Binding-site contacts:
Ligand atom O1A contacts residue SER17 of chain 1.A at 3.4 Å (h-bond).
Ligand atom PB contacts residue MG1 of chain 1.D at 3.3 Å.
Ligand atom O1B contacts residue GLY15 of chain 1.A at 3.0 Å (h-bond).
Ligand atom O3' contacts residue ASP30 of chain 1.A at 3.0 Å (salt-bridge).
Ligand atom O3A contacts residue GLY15 of chain 1.A at 3.1 Å (h-bond).
Ligand atom O2' contacts residue VAL29 of chain 1.A at 2.7 Å (h-bond).
Ligand atom C8 contacts residue ALA18 of chain 1.A at 3.5 Å (hydrophobic).
Ligand atom O6 contacts residue ALA146 of chain 1.A at 2.9 Å (h-bond).
Ligand atom N7 contacts residue ASN116 of chain 1.A at 3.1 Å (h-bond).
Ligand atom O1B contacts residue GLY13 of chain 1.A at 3.4 Å (h-bond).
Ligand atom O2G contacts residue MG1 of chain 1.D at 2.1 Å.
Ligand atom O6 contacts residue SER145 of chain 1.A at 3.5 Å.
Ligand atom O1B contacts residue LYS16 of chain 1.A at 2.8 Å (salt-bridge).
Ligand atom O2G contacts residue THR35 of chain 1.A at 2.8 Å (h-bond).
Ligand atom O1G contacts residue GLN61 of chain 1.A at 3.1 Å (h-bond).
Ligand atom N2 contacts residue ASP119 of chain 1.A at 2.8 Å (salt-bridge).
Ligand atom C6 contacts residue LYS117 of chain 1.A at 3.5 Å.
Ligand atom O3G contacts residue LYS16 of chain 1.A at 2.6 Å (salt-bridge).
Ligand atom C2' contacts residue VAL29 of chain 1.A at 3.5 Å (hydrophobic).
Ligand atom N1 contacts residue ASP119 of chain 1.A at 2.8 Å (salt-bridge).
Ligand atom O1A contacts residue GLY15 of chain 1.A at 3.3 Å.
Ligand atom N3B contacts residue MG1 of chain 1.D at 3.4 Å.
Ligand atom O1G contacts residue PRO34 of chain 1.A at 3.5 Å.
Ligand atom O1A contacts residue ALA18 of chain 1.A at 2.9 Å (h-bond).
Ligand atom O2' contacts residue ASP30 of chain 1.A at 3.4 Å (salt-bridge).
Ligand atom O4' contacts residue LYS117 of chain 1.A at 3.4 Å (salt-bridge).
Ligand atom O3G contacts residue GLY12 of chain 1.A at 3.4 Å.
Ligand atom O6 contacts residue ASP119 of chain 1.A at 3.4 Å (salt-bridge).
Ligand atom N3B contacts residue GLY13 of chain 1.A at 3.0 Å (h-bond).
Ligand atom O2B contacts residue LYS16 of chain 1.A at 3.5 Å (salt-bridge).
Ligand atom C6 contacts residue ASP119 of chain 1.A at 3.5 Å.
Ligand atom O2B contacts residue SER17 of chain 1.A at 3.0 Å (h-bond).
Ligand atom O3G contacts residue GLY60 of chain 1.A at 2.8 Å (h-bond).
Ligand atom O6 contacts residue LYS117 of chain 1.A at 3.4 Å.
Ligand atom O1B contacts residue VAL14 of chain 1.A at 3.3 Å (h-bond).
Ligand atom PB contacts residue LYS16 of chain 1.A at 3.5 Å.
Ligand atom O2' contacts residue PHE28 of chain 1.A at 3.3 Å.
Ligand atom PG contacts residue MG1 of chain 1.D at 3.2 Å.
Ligand atom O2B contacts residue MG1 of chain 1.D at 2.1 Å.
Ligand atom O6 contacts residue ASN116 of chain 1.A at 3.3 Å (h-bond).

The small molecule below binds the protein below.
Small molecule (SMILES): Nc1nc2c(ncn2[C@@H]2O[C@H](CO[P](=O)(O)O[P](=O)(O)NP(=O)(O)O)[C@@H](O)[C@H]2O)c(=O)[nH]1

Sequence of chain 1.A:
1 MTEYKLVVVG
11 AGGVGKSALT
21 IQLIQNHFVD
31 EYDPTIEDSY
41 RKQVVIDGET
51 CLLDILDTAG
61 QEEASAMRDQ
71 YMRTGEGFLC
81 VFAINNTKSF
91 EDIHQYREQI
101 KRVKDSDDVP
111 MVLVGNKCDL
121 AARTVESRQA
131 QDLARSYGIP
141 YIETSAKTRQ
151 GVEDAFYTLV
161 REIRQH